Binding-site contacts:
Ligand atom O9 contacts residue GLU184 of chain 2.E at 2.7 Å (salt-bridge).
Ligand atom C4 contacts residue GLU129 of chain 2.E at 3.9 Å.
Ligand atom C11 contacts residue GLU129 of chain 2.E at 3.9 Å.
Ligand atom C1 contacts residue TYR131 of chain 2.E at 3.5 Å (hydrophobic).
Ligand atom C9 contacts residue TRP147 of chain 2.E at 3.6 Å (hydrophobic).
Ligand atom C2 contacts residue TYR131 of chain 2.E at 4.0 Å (hydrophobic).
Ligand atom O9 contacts residue SER222 of chain 2.E at 3.0 Å (h-bond).
Ligand atom C4 contacts residue GLY219 of chain 2.E at 4.0 Å.
Ligand atom C10 contacts residue GLU129 of chain 2.E at 4.0 Å.
Ligand atom C1 contacts residue SER130 of chain 2.E at 3.3 Å.
Ligand atom O3 contacts residue GLY219 of chain 2.E at 4.1 Å.
Ligand atom O9 contacts residue HIS177 of chain 2.E at 3.1 Å (h-bond).
Ligand atom C7 contacts residue TRP147 of chain 2.E at 3.8 Å (hydrophobic).
Ligand atom O1A contacts residue TYR131 of chain 2.E at 2.4 Å (h-bond).
Ligand atom C11 contacts residue LEU188 of chain 2.E at 4.0 Å (hydrophobic).
Ligand atom C9 contacts residue LEU188 of chain 2.E at 4.0 Å (hydrophobic).
Ligand atom O1B contacts residue TYR131 of chain 2.E at 4.0 Å.
Ligand atom C5 contacts residue GLU129 of chain 2.E at 3.9 Å.
Ligand atom C10 contacts residue LEU188 of chain 2.E at 3.8 Å (hydrophobic).
Ligand atom O4 contacts residue LEU220 of chain 2.E at 2.9 Å.
Ligand atom O4 contacts residue GLY219 of chain 2.E at 3.2 Å (h-bond).
Ligand atom C8 contacts residue GLU184 of chain 2.E at 4.1 Å.
Ligand atom C8 contacts residue TRP147 of chain 2.E at 4.0 Å (hydrophobic).
Ligand atom O1B contacts residue LEU220 of chain 2.E at 3.3 Å.
Ligand atom C9 contacts residue HIS177 of chain 2.E at 3.5 Å.
Ligand atom C3 contacts residue TYR131 of chain 2.E at 3.6 Å (hydrophobic).
Ligand atom N5 contacts residue GLU129 of chain 2.E at 3.1 Å (salt-bridge).
Ligand atom O10 contacts residue LEU188 of chain 2.E at 3.4 Å.
Ligand atom O8 contacts residue TYR92 of chain 2.E at 3.4 Å (h-bond).
Ligand atom O1B contacts residue SER130 of chain 2.E at 3.0 Å (h-bond).
Ligand atom C9 contacts residue TYR92 of chain 2.E at 3.2 Å (hydrophobic).
Ligand atom C8 contacts residue TYR92 of chain 2.E at 3.9 Å (hydrophobic).
Ligand atom C6 contacts residue TRP147 of chain 2.E at 4.1 Å (hydrophobic).
Ligand atom C6 contacts residue LEU220 of chain 2.E at 3.7 Å (hydrophobic).
Ligand atom O7 contacts residue LEU188 of chain 2.E at 3.9 Å.
Ligand atom O8 contacts residue LEU220 of chain 2.E at 3.7 Å.
Ligand atom C11 contacts residue GLY128 of chain 2.E at 4.1 Å.
Ligand atom O1A contacts residue SER130 of chain 2.E at 3.0 Å (h-bond).
Ligand atom C9 contacts residue GLU184 of chain 2.E at 3.5 Å.
Ligand atom O9 contacts residue TYR92 of chain 2.E at 2.6 Å (h-bond).

Sequence of chain 2.E:
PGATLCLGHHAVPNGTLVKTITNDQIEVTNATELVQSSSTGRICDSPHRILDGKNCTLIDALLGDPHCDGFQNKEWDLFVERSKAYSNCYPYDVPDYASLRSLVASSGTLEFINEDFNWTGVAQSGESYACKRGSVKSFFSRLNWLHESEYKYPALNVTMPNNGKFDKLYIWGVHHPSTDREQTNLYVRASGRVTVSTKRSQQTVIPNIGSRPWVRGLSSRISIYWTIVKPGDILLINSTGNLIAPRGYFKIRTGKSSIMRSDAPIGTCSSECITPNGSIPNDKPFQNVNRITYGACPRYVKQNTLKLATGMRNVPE

This protein binds this small molecule.
Small molecule (SMILES): CC(=O)N[C@@H]1[C@@H](O)[C@H](O[C@@H]2O[C@H](CO[C@]3(C(=O)O)C[C@H](O)[C@@H](NC(C)=O)[C@H]([C@H](O)[C@H](O)CO)O3)[C@H](O)[C@H](O)[C@H]2O)[C@@H](CO)O[C@H]1O